Binding-site contacts:
Ligand atom C contacts residue SER5 of chain 1.E at 3.7 Å.
Ligand atom C contacts residue VAL4 of chain 1.E at 3.3 Å (hydrophobic).
Ligand atom O contacts residue GLY1 of chain 1.E at 3.3 Å (h-bond).
Ligand atom CB contacts residue VAL4 of chain 1.E at 4.0 Å (hydrophobic).
Ligand atom C contacts residue ALA2 of chain 1.E at 3.4 Å (hydrophobic).
Ligand atom CA contacts residue MYR1 of chain 1.G at 4.0 Å.
Ligand atom O contacts residue ALA2 of chain 1.E at 3.6 Å.
Ligand atom O contacts residue VAL4 of chain 1.E at 2.7 Å (h-bond).
Ligand atom CA contacts residue ALA2 of chain 1.E at 3.1 Å (hydrophobic).
Ligand atom O contacts residue SER6 of chain 1.E at 3.4 Å (h-bond).
Ligand atom N contacts residue VAL4 of chain 1.E at 4.2 Å.
Ligand atom CG2 contacts residue GLN3 of chain 1.E at 3.8 Å.
Ligand atom C contacts residue GLN3 of chain 1.E at 3.7 Å.
Ligand atom CA contacts residue GLY1 of chain 1.E at 3.7 Å.
Ligand atom CB contacts residue SER5 of chain 1.E at 3.8 Å.
Ligand atom N contacts residue VAL4 of chain 1.E at 2.6 Å (h-bond).
Ligand atom C contacts residue ALA2 of chain 1.E at 4.0 Å (hydrophobic).
Ligand atom O contacts residue SER5 of chain 1.E at 3.4 Å.
Ligand atom CB contacts residue VAL4 of chain 1.E at 4.0 Å (hydrophobic).
Ligand atom C contacts residue VAL4 of chain 1.E at 3.8 Å (hydrophobic).
Ligand atom C contacts residue GLY1 of chain 1.E at 3.7 Å.
Ligand atom N contacts residue GLY1 of chain 1.E at 3.3 Å (h-bond).
Ligand atom OG1 contacts residue GLN43 of chain 1.E at 4.1 Å.
Ligand atom CB contacts residue GLN3 of chain 1.E at 4.1 Å.
Ligand atom O contacts residue GLN3 of chain 1.E at 3.3 Å (h-bond).
Ligand atom N contacts residue MYR1 of chain 1.G at 4.2 Å.
Ligand atom OG1 contacts residue VAL4 of chain 1.E at 3.1 Å (h-bond).
Ligand atom CA contacts residue VAL4 of chain 1.E at 3.5 Å (hydrophobic).
Ligand atom OG contacts residue VAL4 of chain 1.E at 3.7 Å.
Ligand atom N contacts residue ALA2 of chain 1.E at 2.8 Å (h-bond).
Ligand atom CB contacts residue ALA2 of chain 1.E at 3.9 Å (hydrophobic).
Ligand atom CA contacts residue VAL4 of chain 1.E at 3.2 Å (hydrophobic).
Ligand atom CB contacts residue GLN3 of chain 1.E at 3.5 Å.
Ligand atom OG1 contacts residue GLN3 of chain 1.E at 3.2 Å (h-bond).
Ligand atom O contacts residue ALA2 of chain 1.E at 3.2 Å (h-bond).
Ligand atom C contacts residue MYR1 of chain 1.G at 4.2 Å.
Ligand atom N contacts residue GLN3 of chain 1.E at 4.1 Å.
Ligand atom OG1 contacts residue SER5 of chain 1.E at 2.6 Å (h-bond).
Ligand atom C contacts residue SER6 of chain 1.E at 4.1 Å.
Ligand atom O contacts residue MYR1 of chain 1.G at 3.6 Å.

The protein below binds the small molecule below.
Small molecule (SMILES): C[C@@H](O)[C@@H](C=O)NC(=O)[C@H](CO)NC(=O)[C@H](CO)NC(=O)[C@H](CO)NC(=O)CN

Sequence of chain 1.E:
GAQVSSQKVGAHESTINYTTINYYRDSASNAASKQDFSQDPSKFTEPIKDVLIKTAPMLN